Sequence of chain 1.A:
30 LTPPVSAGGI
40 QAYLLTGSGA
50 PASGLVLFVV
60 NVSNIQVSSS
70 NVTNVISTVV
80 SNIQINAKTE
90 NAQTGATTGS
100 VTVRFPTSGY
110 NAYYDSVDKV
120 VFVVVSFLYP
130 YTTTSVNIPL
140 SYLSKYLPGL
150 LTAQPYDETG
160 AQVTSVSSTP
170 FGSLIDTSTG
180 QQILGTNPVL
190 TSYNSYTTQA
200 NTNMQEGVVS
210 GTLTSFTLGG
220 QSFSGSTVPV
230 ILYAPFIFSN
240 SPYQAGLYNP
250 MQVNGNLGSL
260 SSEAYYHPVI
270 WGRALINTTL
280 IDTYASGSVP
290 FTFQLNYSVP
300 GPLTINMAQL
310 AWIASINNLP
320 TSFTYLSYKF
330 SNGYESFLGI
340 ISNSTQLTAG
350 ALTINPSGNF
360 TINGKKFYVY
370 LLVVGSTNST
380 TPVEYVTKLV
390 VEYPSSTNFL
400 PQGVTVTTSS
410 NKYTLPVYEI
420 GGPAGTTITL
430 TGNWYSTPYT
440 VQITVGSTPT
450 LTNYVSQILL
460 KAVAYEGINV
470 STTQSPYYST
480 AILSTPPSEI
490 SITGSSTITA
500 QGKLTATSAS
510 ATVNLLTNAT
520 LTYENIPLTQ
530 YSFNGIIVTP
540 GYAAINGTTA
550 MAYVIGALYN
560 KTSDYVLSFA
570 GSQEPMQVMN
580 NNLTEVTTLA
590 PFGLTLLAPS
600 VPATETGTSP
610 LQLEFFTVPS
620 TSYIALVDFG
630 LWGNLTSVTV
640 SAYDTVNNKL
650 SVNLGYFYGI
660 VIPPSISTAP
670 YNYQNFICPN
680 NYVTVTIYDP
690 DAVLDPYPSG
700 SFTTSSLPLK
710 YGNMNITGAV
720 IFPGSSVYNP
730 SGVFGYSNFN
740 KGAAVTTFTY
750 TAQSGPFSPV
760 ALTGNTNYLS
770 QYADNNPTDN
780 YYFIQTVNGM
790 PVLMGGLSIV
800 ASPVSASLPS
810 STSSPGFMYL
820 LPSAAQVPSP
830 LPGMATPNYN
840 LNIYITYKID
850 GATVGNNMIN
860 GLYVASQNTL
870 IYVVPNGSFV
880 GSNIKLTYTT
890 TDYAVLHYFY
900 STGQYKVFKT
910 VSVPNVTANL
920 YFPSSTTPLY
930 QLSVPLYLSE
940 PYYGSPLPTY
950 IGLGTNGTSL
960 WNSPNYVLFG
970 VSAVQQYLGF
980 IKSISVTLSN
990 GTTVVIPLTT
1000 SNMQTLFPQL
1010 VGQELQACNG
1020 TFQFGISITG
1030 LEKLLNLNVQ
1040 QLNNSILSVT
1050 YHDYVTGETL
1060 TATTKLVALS

The protein below binds the small molecule below.
Small molecule (SMILES): CC(=O)N[C@H]1[C@H](O[C@H]2[C@H](O)[C@@H](NC(C)=O)CO[C@@H]2CO)O[C@H](CO)[C@@H](O)[C@@H]1O

Binding-site contacts:
Ligand atom O5 contacts residue SER67 of chain 1.A at 4.0 Å.
Ligand atom C6 contacts residue GLN65 of chain 1.A at 4.4 Å.
Ligand atom C4 contacts residue ASN70 of chain 1.A at 4.2 Å.
Ligand atom C3 contacts residue ASN70 of chain 1.A at 3.8 Å.
Ligand atom O6 contacts residue SER69 of chain 1.A at 4.1 Å.
Ligand atom O7 contacts residue ASN70 of chain 1.A at 3.4 Å (h-bond).
Ligand atom C1 contacts residue ASN70 of chain 1.A at 1.4 Å.
Ligand atom O3 contacts residue GLN65 of chain 1.A at 3.3 Å (h-bond).
Ligand atom C7 contacts residue GLN65 of chain 1.A at 4.3 Å.
Ligand atom C7 contacts residue ASN70 of chain 1.A at 3.5 Å.
Ligand atom C5 contacts residue GLN65 of chain 1.A at 3.9 Å.
Ligand atom N2 contacts residue ASN70 of chain 1.A at 3.0 Å (h-bond).
Ligand atom O6 contacts residue GLN65 of chain 1.A at 4.3 Å.
Ligand atom C1 contacts residue VAL66 of chain 1.A at 4.3 Å (hydrophobic).
Ligand atom C3 contacts residue GLN65 of chain 1.A at 3.7 Å.
Ligand atom C8 contacts residue GLN65 of chain 1.A at 4.4 Å.
Ligand atom O5 contacts residue GLN65 of chain 1.A at 3.2 Å (h-bond).
Ligand atom C8 contacts residue LEU217 of chain 1.A at 4.0 Å (hydrophobic).
Ligand atom O6 contacts residue ASN70 of chain 1.A at 4.2 Å.
Ligand atom N2 contacts residue GLN65 of chain 1.A at 3.3 Å (h-bond).
Ligand atom C4 contacts residue GLN65 of chain 1.A at 3.7 Å.
Ligand atom C8 contacts residue VAL74 of chain 1.A at 3.9 Å (hydrophobic).
Ligand atom O4 contacts residue GLN65 of chain 1.A at 3.4 Å (h-bond).
Ligand atom C1 contacts residue SER67 of chain 1.A at 4.3 Å.
Ligand atom C2 contacts residue GLN65 of chain 1.A at 3.6 Å.
Ligand atom C2 contacts residue ASN70 of chain 1.A at 2.5 Å.
Ligand atom C5 contacts residue ASN70 of chain 1.A at 3.6 Å.
Ligand atom C1 contacts residue GLN65 of chain 1.A at 3.5 Å.
Ligand atom C7 contacts residue VAL74 of chain 1.A at 4.4 Å (hydrophobic).
Ligand atom O6 contacts residue SER67 of chain 1.A at 3.4 Å (h-bond).
Ligand atom O5 contacts residue ASN70 of chain 1.A at 2.3 Å (h-bond).